Sequence of chain 1.C:
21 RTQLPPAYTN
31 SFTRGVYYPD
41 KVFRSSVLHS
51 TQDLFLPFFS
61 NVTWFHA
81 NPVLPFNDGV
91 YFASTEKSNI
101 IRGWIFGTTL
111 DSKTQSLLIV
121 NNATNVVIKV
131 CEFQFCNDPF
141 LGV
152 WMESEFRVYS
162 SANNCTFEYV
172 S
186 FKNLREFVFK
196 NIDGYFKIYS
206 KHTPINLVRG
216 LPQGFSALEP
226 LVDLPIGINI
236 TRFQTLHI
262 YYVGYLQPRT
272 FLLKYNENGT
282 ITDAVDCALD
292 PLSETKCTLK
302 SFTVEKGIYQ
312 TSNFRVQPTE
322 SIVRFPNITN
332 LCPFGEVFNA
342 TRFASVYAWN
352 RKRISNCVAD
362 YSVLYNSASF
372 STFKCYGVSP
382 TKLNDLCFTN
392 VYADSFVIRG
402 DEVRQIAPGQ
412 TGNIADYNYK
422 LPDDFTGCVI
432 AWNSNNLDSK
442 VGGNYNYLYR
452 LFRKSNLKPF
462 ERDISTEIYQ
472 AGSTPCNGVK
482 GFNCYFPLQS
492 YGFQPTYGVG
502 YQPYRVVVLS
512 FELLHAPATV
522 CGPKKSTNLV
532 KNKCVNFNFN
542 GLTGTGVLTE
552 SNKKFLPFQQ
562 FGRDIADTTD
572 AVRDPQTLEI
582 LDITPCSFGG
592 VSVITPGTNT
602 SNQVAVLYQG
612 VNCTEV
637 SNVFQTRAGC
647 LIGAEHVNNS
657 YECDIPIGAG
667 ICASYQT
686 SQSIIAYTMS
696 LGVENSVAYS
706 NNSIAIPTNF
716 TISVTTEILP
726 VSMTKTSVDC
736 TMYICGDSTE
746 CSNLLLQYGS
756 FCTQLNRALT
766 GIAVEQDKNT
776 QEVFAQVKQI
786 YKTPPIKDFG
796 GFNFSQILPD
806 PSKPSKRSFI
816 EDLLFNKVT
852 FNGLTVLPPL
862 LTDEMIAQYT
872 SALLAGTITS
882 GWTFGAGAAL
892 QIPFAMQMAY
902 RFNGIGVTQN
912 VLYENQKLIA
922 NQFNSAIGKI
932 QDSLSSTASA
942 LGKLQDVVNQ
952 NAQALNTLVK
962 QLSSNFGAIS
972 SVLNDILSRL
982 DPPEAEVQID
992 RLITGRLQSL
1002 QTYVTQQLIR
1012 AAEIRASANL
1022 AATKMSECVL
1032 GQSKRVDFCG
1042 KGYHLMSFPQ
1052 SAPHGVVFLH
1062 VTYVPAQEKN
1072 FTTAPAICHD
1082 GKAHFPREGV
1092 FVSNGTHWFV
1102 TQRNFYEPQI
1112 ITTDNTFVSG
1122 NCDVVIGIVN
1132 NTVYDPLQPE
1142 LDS

This protein binds this small molecule.
Small molecule (SMILES): CC(=O)N[C@@H]1[C@@H](O)[C@H](O)[C@@H](CO)O[C@H]1O

Binding-site contacts:
Ligand atom C2 contacts residue ASN600 of chain 1.C at 2.5 Å.
Ligand atom C4 contacts residue ASN600 of chain 1.C at 4.2 Å.
Ligand atom C7 contacts residue ASN600 of chain 1.C at 3.2 Å.
Ligand atom C1 contacts residue ASN600 of chain 1.C at 1.4 Å.
Ligand atom O5 contacts residue ASN600 of chain 1.C at 2.4 Å (h-bond).
Ligand atom N2 contacts residue ASN600 of chain 1.C at 2.9 Å (h-bond).
Ligand atom O7 contacts residue ASN600 of chain 1.C at 3.1 Å (h-bond).
Ligand atom C8 contacts residue ASN600 of chain 1.C at 3.9 Å.
Ligand atom C5 contacts residue ASN600 of chain 1.C at 3.7 Å.
Ligand atom C3 contacts residue ASN600 of chain 1.C at 3.8 Å.